This small molecule binds to this protein.
Small molecule (SMILES): CC(=O)N[C@H]1[C@H]([C@H](O)[C@H](O)CO)O[C@@](O[C@@H]2[C@@H](O)[C@H](O)O[C@H](CO)[C@@H]2O)(C(=O)O)C[C@@H]1O

Sequence of chain 1.S:
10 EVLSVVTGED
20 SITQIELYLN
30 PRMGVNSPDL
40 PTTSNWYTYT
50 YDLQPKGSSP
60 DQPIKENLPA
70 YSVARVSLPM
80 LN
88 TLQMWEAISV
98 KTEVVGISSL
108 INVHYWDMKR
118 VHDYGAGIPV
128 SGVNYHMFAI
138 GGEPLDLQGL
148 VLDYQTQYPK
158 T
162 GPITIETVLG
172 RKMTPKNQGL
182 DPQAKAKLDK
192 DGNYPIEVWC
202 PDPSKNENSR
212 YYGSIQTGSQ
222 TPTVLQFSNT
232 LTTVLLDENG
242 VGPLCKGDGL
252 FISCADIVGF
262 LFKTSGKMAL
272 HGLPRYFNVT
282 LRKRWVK

Binding-site contacts:
Ligand atom C7 contacts residue ASP51 of chain 1.S at 4.4 Å.
Ligand atom O1B contacts residue SER266 of chain 1.S at 2.8 Å (h-bond).
Ligand atom C11 contacts residue LYS264 of chain 1.S at 4.0 Å.
Ligand atom C3 contacts residue ASP114 of chain 1.S at 4.1 Å.
Ligand atom C8 contacts residue LYS268 of chain 1.S at 4.3 Å.
Ligand atom C4 contacts residue LYS264 of chain 1.S at 3.4 Å.
Ligand atom O4 contacts residue LYS264 of chain 1.S at 2.8 Å (salt-bridge).
Ligand atom O1B contacts residue LYS264 of chain 1.S at 4.2 Å.
Ligand atom C11 contacts residue ASP51 of chain 1.S at 3.5 Å.
Ligand atom C4 contacts residue ASP51 of chain 1.S at 4.4 Å.
Ligand atom C11 contacts residue TYR50 of chain 1.S at 3.6 Å (hydrophobic).
Ligand atom C10 contacts residue ASP51 of chain 1.S at 3.7 Å.
Ligand atom O9 contacts residue LYS268 of chain 1.S at 4.3 Å.
Ligand atom O10 contacts residue TRP45 of chain 1.S at 3.1 Å (h-bond).
Ligand atom O1A contacts residue LYS268 of chain 1.S at 3.3 Å.
Ligand atom C5 contacts residue ASP51 of chain 1.S at 3.9 Å.
Ligand atom O4 contacts residue TRP45 of chain 1.S at 3.2 Å.
Ligand atom C1 contacts residue SER266 of chain 1.S at 3.5 Å.
Ligand atom O1A contacts residue SER266 of chain 1.S at 3.3 Å (h-bond).
Ligand atom C9 contacts residue LYS268 of chain 1.S at 3.3 Å.
Ligand atom N5 contacts residue LYS264 of chain 1.S at 3.5 Å (salt-bridge).
Ligand atom C5 contacts residue LYS264 of chain 1.S at 4.1 Å.
Ligand atom C11 contacts residue TRP45 of chain 1.S at 4.3 Å (hydrophobic).
Ligand atom C1 contacts residue LYS268 of chain 1.S at 4.2 Å.
Ligand atom C10 contacts residue LYS264 of chain 1.S at 3.9 Å.
Ligand atom C10 contacts residue TRP45 of chain 1.S at 3.8 Å (hydrophobic).
Ligand atom C6 contacts residue ASP51 of chain 1.S at 3.9 Å.
Ligand atom O1B contacts residue ASP114 of chain 1.S at 4.1 Å.
Ligand atom N5 contacts residue ASP51 of chain 1.S at 2.9 Å (salt-bridge).
Ligand atom O8 contacts residue LYS268 of chain 1.S at 4.3 Å.